The protein below binds the small molecule below.
Small molecule (SMILES): C[C@]1(CC(=O)O)C[C@H](c2cccc(Cl)c2)[C@@H](c2ccc(Cl)cc2)N([C@H](CS(=O)(=O)N2CCCC2)C2CC2)C1=O

Sequence of chain 1.C:
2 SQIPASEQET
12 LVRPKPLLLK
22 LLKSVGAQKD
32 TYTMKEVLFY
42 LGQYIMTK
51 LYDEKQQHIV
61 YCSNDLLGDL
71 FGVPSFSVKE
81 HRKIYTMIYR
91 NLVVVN

Binding-site contacts:
Ligand atom C1 contacts residue GLY43 of chain 1.C at 3.9 Å.
Ligand atom C6 contacts residue HIS81 of chain 1.C at 3.8 Å.
Ligand atom C23 contacts residue LYS79 of chain 1.C at 3.9 Å.
Ligand atom C16 contacts residue HIS81 of chain 1.C at 3.8 Å.
Ligand atom C23 contacts residue VAL78 of chain 1.C at 3.7 Å (hydrophobic).
Ligand atom C15 contacts residue TYR85 of chain 1.C at 3.7 Å (hydrophobic).
Ligand atom C2 contacts residue VAL78 of chain 1.C at 4.0 Å (hydrophobic).
Ligand atom CL2 contacts residue HIS81 of chain 1.C at 3.6 Å.
Ligand atom CL1 contacts residue PHE71 of chain 1.C at 4.0 Å.
Ligand atom C28 contacts residue GLN44 of chain 1.C at 3.7 Å.
Ligand atom C9 contacts residue ILE84 of chain 1.C at 3.7 Å (hydrophobic).
Ligand atom C28 contacts residue MET47 of chain 1.C at 3.8 Å (hydrophobic).
Ligand atom O1 contacts residue TYR52 of chain 1.C at 3.4 Å.
Ligand atom C16 contacts residue LEU39 of chain 1.C at 3.9 Å (hydrophobic).
Ligand atom C1 contacts residue TYR52 of chain 1.C at 3.5 Å (hydrophobic).
Ligand atom O3 contacts residue HIS81 of chain 1.C at 2.9 Å (h-bond).
Ligand atom O4 contacts residue GLY43 of chain 1.C at 3.4 Å.
Ligand atom CL1 contacts residue ILE46 of chain 1.C at 3.9 Å.
Ligand atom O3 contacts residue VAL78 of chain 1.C at 3.5 Å (h-bond).
Ligand atom CL1 contacts residue ILE84 of chain 1.C at 3.9 Å.
Ligand atom C27 contacts residue MET47 of chain 1.C at 4.0 Å (hydrophobic).
Ligand atom O2 contacts residue LYS79 of chain 1.C at 3.0 Å (salt-bridge).
Ligand atom C12 contacts residue GLY43 of chain 1.C at 4.0 Å.
Ligand atom C15 contacts residue LEU39 of chain 1.C at 3.4 Å (hydrophobic).
Ligand atom C23 contacts residue HIS81 of chain 1.C at 4.0 Å.
Ligand atom C12 contacts residue LEU39 of chain 1.C at 3.7 Å (hydrophobic).
Ligand atom C8 contacts residue ILE84 of chain 1.C at 4.0 Å (hydrophobic).
Ligand atom C3 contacts residue TYR52 of chain 1.C at 4.0 Å (hydrophobic).
Ligand atom CL2 contacts residue TYR85 of chain 1.C at 3.5 Å.
Ligand atom C17 contacts residue HIS81 of chain 1.C at 3.3 Å.
Ligand atom C11 contacts residue LEU39 of chain 1.C at 3.6 Å (hydrophobic).
Ligand atom CL2 contacts residue ILE84 of chain 1.C at 3.6 Å.
Ligand atom C2 contacts residue TYR52 of chain 1.C at 3.3 Å (hydrophobic).
Ligand atom CL1 contacts residue LEU42 of chain 1.C at 3.7 Å.
Ligand atom CL2 contacts residue LEU39 of chain 1.C at 4.0 Å.
Ligand atom C14 contacts residue LEU39 of chain 1.C at 3.7 Å (hydrophobic).
Ligand atom C21 contacts residue VAL78 of chain 1.C at 3.3 Å (hydrophobic).
Ligand atom C11 contacts residue GLY43 of chain 1.C at 3.8 Å.
Ligand atom C3 contacts residue ILE46 of chain 1.C at 3.5 Å (hydrophobic).
Ligand atom C1 contacts residue ILE46 of chain 1.C at 3.6 Å (hydrophobic).